Sequence of chain 1.G:
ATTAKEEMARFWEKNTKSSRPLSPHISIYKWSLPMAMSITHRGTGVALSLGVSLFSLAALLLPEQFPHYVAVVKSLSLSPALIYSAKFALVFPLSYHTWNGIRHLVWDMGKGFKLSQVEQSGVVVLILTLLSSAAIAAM

This protein binds this small molecule.
Small molecule (SMILES): CC1=C(C(=O)Nc2ccccc2)SCCO1

Sequence of chain 1.F:
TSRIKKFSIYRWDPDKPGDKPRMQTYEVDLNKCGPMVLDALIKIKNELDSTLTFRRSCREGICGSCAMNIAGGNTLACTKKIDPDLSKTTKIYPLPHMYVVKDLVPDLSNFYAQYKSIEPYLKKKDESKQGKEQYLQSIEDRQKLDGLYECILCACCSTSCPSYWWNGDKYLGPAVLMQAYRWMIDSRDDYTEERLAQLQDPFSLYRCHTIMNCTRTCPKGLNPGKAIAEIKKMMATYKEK

Sequence of chain 1.H:
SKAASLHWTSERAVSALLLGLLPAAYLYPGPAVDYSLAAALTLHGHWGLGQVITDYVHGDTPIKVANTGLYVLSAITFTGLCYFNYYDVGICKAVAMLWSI

Binding-site contacts:
Ligand atom C3 contacts residue ILE218 of chain 1.F at 4.0 Å (hydrophobic).
Ligand atom C15 contacts residue ILE40 of chain 1.G at 3.5 Å (hydrophobic).
Ligand atom C16 contacts residue ILE40 of chain 1.G at 3.2 Å (hydrophobic).
Ligand atom C13 contacts residue TRP173 of chain 1.F at 3.8 Å (hydrophobic).
Ligand atom C14 contacts residue ILE27 of chain 1.G at 3.3 Å (hydrophobic).
Ligand atom C3 contacts residue TYR58 of chain 1.H at 3.7 Å (hydrophobic).
Ligand atom C12 contacts residue TRP173 of chain 1.F at 4.1 Å (hydrophobic).
Ligand atom C2 contacts residue ILE218 of chain 1.F at 3.8 Å (hydrophobic).
Ligand atom C14 contacts residue ILE40 of chain 1.G at 3.9 Å (hydrophobic).
Ligand atom O7 contacts residue HIS216 of chain 1.F at 3.2 Å.
Ligand atom O9 contacts residue TRP173 of chain 1.F at 2.9 Å (h-bond).
Ligand atom C6 contacts residue ARG43 of chain 1.G at 3.5 Å.
Ligand atom O9 contacts residue PRO169 of chain 1.F at 4.1 Å.
Ligand atom C12 contacts residue ILE40 of chain 1.G at 4.0 Å (hydrophobic).
Ligand atom C13 contacts residue ILE27 of chain 1.G at 3.9 Å (hydrophobic).
Ligand atom O9 contacts residue TYR58 of chain 1.H at 2.8 Å (h-bond).
Ligand atom C1 contacts residue ASP57 of chain 1.H at 3.7 Å.
Ligand atom C1 contacts residue TYR58 of chain 1.H at 3.9 Å (hydrophobic).
Ligand atom C8 contacts residue PRO169 of chain 1.F at 4.0 Å (hydrophobic).
Ligand atom C8 contacts residue TRP173 of chain 1.F at 4.0 Å (hydrophobic).
Ligand atom C1 contacts residue HIS216 of chain 1.F at 4.1 Å.
Ligand atom O7 contacts residue ASP57 of chain 1.H at 4.1 Å.
Ligand atom O7 contacts residue ARG43 of chain 1.G at 3.7 Å.
Ligand atom N10 contacts residue ILE40 of chain 1.G at 3.6 Å.
Ligand atom C6 contacts residue HIS216 of chain 1.F at 3.9 Å.
Ligand atom C5 contacts residue SER39 of chain 1.G at 2.9 Å.
Ligand atom C11 contacts residue ILE40 of chain 1.G at 3.5 Å (hydrophobic).
Ligand atom C8 contacts residue TYR58 of chain 1.H at 3.4 Å (hydrophobic).
Ligand atom C2 contacts residue TYR58 of chain 1.H at 3.9 Å (hydrophobic).
Ligand atom C11 contacts residue PRO169 of chain 1.F at 4.0 Å (hydrophobic).
Ligand atom C1 contacts residue SER170 of chain 1.F at 3.8 Å.
Ligand atom C15 contacts residue TRP32 of chain 1.G at 4.0 Å (hydrophobic).
Ligand atom S4 contacts residue ILE40 of chain 1.G at 3.9 Å.
Ligand atom S4 contacts residue SER39 of chain 1.G at 3.4 Å (h-bond).
Ligand atom N10 contacts residue PRO169 of chain 1.F at 3.9 Å.
Ligand atom O7 contacts residue ILE218 of chain 1.F at 3.9 Å.
Ligand atom C2 contacts residue ARG43 of chain 1.G at 3.6 Å.
Ligand atom C16 contacts residue PRO169 of chain 1.F at 3.8 Å (hydrophobic).
Ligand atom C1 contacts residue ARG43 of chain 1.G at 3.7 Å.
Ligand atom C1 contacts residue TRP173 of chain 1.F at 3.9 Å (hydrophobic).